The small molecule below binds the protein below.
Small molecule (SMILES): O=c1[nH]c(=O)c2[nH]c(=O)[nH]c2[nH]1

Sequence of chain 2.B:
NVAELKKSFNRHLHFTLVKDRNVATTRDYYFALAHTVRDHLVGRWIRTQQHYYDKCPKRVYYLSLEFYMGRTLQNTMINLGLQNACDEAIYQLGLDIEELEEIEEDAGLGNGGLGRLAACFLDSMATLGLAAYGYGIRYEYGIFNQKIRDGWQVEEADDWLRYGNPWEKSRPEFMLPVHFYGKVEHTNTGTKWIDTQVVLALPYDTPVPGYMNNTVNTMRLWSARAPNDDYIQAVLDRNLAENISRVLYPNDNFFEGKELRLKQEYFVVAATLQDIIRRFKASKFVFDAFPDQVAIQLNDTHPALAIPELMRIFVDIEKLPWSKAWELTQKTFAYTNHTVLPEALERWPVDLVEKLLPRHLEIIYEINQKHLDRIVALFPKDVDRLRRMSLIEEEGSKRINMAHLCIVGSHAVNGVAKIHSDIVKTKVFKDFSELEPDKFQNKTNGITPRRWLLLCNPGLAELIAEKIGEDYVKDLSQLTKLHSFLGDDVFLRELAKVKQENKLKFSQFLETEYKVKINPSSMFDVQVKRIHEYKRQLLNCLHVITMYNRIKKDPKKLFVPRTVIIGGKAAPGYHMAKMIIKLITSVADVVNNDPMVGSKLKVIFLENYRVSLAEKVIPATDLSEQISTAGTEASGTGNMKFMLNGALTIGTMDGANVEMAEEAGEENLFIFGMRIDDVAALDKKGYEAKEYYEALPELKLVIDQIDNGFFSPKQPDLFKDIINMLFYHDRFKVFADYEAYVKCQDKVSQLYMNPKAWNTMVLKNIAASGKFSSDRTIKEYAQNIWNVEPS

Binding-site contacts:
Ligand atom O11 contacts residue ALA611 of chain 2.B at 4.4 Å.
Ligand atom C2 contacts residue TYR614 of chain 2.B at 3.6 Å (hydrophobic).
Ligand atom N9 contacts residue TYR614 of chain 2.B at 3.5 Å.
Ligand atom N9 contacts residue PHE286 of chain 2.B at 3.5 Å.
Ligand atom O24 contacts residue TYR614 of chain 2.B at 3.4 Å.
Ligand atom N1 contacts residue TYR614 of chain 2.B at 3.9 Å.
Ligand atom C6 contacts residue ASN283 of chain 2.B at 3.7 Å.
Ligand atom C5 contacts residue PHE286 of chain 2.B at 3.3 Å (hydrophobic).
Ligand atom N7 contacts residue PHE286 of chain 2.B at 3.3 Å.
Ligand atom O11 contacts residue GLY613 of chain 2.B at 3.1 Å.
Ligand atom C2 contacts residue PHE286 of chain 2.B at 3.6 Å (hydrophobic).
Ligand atom C4 contacts residue TYR614 of chain 2.B at 3.7 Å (hydrophobic).
Ligand atom O13 contacts residue ALA611 of chain 2.B at 3.3 Å.
Ligand atom O11 contacts residue TYR614 of chain 2.B at 3.5 Å (h-bond).
Ligand atom N1 contacts residue GLY613 of chain 2.B at 4.4 Å.
Ligand atom C2 contacts residue ALA611 of chain 2.B at 4.1 Å (hydrophobic).
Ligand atom N1 contacts residue PHE286 of chain 2.B at 3.4 Å.
Ligand atom C5 contacts residue TYR614 of chain 2.B at 3.5 Å (hydrophobic).
Ligand atom N3 contacts residue GLY613 of chain 2.B at 3.4 Å (h-bond).
Ligand atom O11 contacts residue PHE286 of chain 2.B at 4.0 Å.
Ligand atom N7 contacts residue TYR614 of chain 2.B at 3.4 Å.
Ligand atom C4 contacts residue PHE286 of chain 2.B at 3.5 Å (hydrophobic).
Ligand atom C8 contacts residue TYR614 of chain 2.B at 3.4 Å (hydrophobic).
Ligand atom N1 contacts residue ALA611 of chain 2.B at 3.2 Å.
Ligand atom C6 contacts residue PHE286 of chain 2.B at 3.4 Å (hydrophobic).
Ligand atom O13 contacts residue PHE286 of chain 2.B at 3.2 Å.
Ligand atom O13 contacts residue ASP284 of chain 2.B at 4.0 Å.
Ligand atom N1 contacts residue ASN283 of chain 2.B at 3.0 Å (h-bond).
Ligand atom O13 contacts residue ASN283 of chain 2.B at 3.7 Å.
Ligand atom N3 contacts residue PHE286 of chain 2.B at 3.5 Å.
Ligand atom C4 contacts residue GLY613 of chain 2.B at 4.4 Å.
Ligand atom O13 contacts residue TYR614 of chain 2.B at 3.9 Å.
Ligand atom C2 contacts residue ASN283 of chain 2.B at 3.8 Å.
Ligand atom C8 contacts residue PHE286 of chain 2.B at 3.5 Å (hydrophobic).
Ligand atom C6 contacts residue ALA611 of chain 2.B at 3.5 Å (hydrophobic).
Ligand atom C6 contacts residue TYR614 of chain 2.B at 3.8 Å (hydrophobic).
Ligand atom N3 contacts residue TYR614 of chain 2.B at 3.6 Å.
Ligand atom O11 contacts residue ASN283 of chain 2.B at 3.7 Å.
Ligand atom C2 contacts residue GLY613 of chain 2.B at 3.5 Å.
Ligand atom O24 contacts residue PHE286 of chain 2.B at 4.1 Å.